A small-molecule ligand and the protein it binds are described below.
Small molecule (SMILES): CC(=O)N[C@@H]1[C@@H](O)[C@H](O)[C@@H](CO)O[C@H]1O

Sequence of chain 1.P:
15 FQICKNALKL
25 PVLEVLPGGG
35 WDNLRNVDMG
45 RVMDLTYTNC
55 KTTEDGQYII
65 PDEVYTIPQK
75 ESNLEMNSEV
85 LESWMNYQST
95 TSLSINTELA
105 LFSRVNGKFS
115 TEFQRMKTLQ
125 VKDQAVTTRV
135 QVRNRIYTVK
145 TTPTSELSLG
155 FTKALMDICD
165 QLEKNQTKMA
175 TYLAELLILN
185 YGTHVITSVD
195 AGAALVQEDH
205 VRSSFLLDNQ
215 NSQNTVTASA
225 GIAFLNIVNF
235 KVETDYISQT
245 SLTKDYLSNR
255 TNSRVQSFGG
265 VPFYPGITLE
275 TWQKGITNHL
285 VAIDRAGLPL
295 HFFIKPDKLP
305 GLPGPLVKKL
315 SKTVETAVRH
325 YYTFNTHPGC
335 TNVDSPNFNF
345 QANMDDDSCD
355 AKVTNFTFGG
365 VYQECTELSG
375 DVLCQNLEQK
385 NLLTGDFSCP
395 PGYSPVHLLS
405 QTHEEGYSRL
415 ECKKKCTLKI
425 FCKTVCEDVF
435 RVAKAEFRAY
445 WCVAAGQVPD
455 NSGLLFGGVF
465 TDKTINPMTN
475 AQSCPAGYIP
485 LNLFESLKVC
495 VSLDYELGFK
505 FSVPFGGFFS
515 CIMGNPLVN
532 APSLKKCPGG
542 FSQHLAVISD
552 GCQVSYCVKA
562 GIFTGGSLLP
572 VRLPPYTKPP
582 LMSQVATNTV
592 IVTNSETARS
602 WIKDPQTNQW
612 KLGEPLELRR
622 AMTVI

Sequence of chain 1.A:
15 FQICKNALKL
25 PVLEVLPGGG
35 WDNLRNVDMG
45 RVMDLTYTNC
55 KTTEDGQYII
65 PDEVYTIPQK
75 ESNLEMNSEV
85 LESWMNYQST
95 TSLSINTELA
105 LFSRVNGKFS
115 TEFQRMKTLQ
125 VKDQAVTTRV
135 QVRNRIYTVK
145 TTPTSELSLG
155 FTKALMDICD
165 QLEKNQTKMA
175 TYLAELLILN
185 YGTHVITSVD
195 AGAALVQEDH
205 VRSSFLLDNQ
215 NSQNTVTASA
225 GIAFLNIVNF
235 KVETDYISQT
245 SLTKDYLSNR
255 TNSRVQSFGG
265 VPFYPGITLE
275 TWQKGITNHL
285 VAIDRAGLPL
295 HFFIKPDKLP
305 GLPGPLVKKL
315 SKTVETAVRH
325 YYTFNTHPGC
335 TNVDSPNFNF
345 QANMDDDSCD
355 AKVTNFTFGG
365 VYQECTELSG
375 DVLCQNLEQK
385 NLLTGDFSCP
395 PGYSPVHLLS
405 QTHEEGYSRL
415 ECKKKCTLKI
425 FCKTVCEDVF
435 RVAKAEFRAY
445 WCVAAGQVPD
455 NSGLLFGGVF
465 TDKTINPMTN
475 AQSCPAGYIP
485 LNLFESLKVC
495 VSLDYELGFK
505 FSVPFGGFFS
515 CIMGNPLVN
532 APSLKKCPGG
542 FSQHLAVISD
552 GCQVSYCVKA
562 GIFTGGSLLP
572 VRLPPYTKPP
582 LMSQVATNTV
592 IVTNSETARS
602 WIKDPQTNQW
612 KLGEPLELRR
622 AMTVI

Binding-site contacts:
Ligand atom C7 contacts residue ASN253 of chain 1.P at 3.5 Å.
Ligand atom C8 contacts residue ARG206 of chain 1.P at 3.5 Å.
Ligand atom O7 contacts residue SER252 of chain 1.P at 2.3 Å (h-bond).
Ligand atom C6 contacts residue ASP249 of chain 1.P at 3.3 Å.
Ligand atom C8 contacts residue ASN218 of chain 1.A at 4.0 Å.
Ligand atom C3 contacts residue ASN253 of chain 1.P at 3.8 Å.
Ligand atom C1 contacts residue ASP249 of chain 1.P at 4.2 Å.
Ligand atom C8 contacts residue ASN253 of chain 1.P at 4.1 Å.
Ligand atom C1 contacts residue PHE209 of chain 1.P at 4.0 Å (hydrophobic).
Ligand atom O7 contacts residue ASN218 of chain 1.A at 4.4 Å.
Ligand atom N2 contacts residue SER252 of chain 1.P at 4.2 Å.
Ligand atom C7 contacts residue SER252 of chain 1.P at 3.5 Å.
Ligand atom N2 contacts residue ASN253 of chain 1.P at 2.9 Å (h-bond).
Ligand atom C4 contacts residue ASN253 of chain 1.P at 4.2 Å.
Ligand atom O5 contacts residue ASP249 of chain 1.P at 4.0 Å.
Ligand atom C2 contacts residue SER252 of chain 1.P at 4.1 Å.
Ligand atom C5 contacts residue ASN253 of chain 1.P at 3.7 Å.
Ligand atom O5 contacts residue PHE209 of chain 1.P at 4.0 Å.
Ligand atom C5 contacts residue ASP249 of chain 1.P at 4.5 Å.
Ligand atom O6 contacts residue ASP249 of chain 1.P at 3.2 Å (salt-bridge).
Ligand atom O5 contacts residue ASN253 of chain 1.P at 2.4 Å (h-bond).
Ligand atom C8 contacts residue SER252 of chain 1.P at 3.9 Å.
Ligand atom O7 contacts residue ASN253 of chain 1.P at 3.6 Å.
Ligand atom C1 contacts residue ASN253 of chain 1.P at 1.4 Å.
Ligand atom C2 contacts residue ASN253 of chain 1.P at 2.5 Å.